Binding-site contacts:
Ligand atom C5 contacts residue GLU408 of chain 3.A at 3.7 Å.
Ligand atom O2P contacts residue ARG382 of chain 3.A at 3.4 Å (salt-bridge).
Ligand atom O6 contacts residue GLY409 of chain 3.A at 2.8 Å (h-bond).
Ligand atom O5' contacts residue SER317 of chain 3.A at 3.9 Å.
Ligand atom C2 contacts residue CSO319 of chain 3.A at 3.5 Å.
Ligand atom O3' contacts residue MET379 of chain 3.A at 3.6 Å.
Ligand atom O6 contacts residue GLU408 of chain 3.A at 3.2 Å (salt-bridge).
Ligand atom O6 contacts residue GLY407 of chain 3.A at 3.2 Å.
Ligand atom O3P contacts residue SER317 of chain 3.A at 2.8 Å (h-bond).
Ligand atom O3P contacts residue GLY316 of chain 3.A at 3.6 Å.
Ligand atom N7 contacts residue MET59 of chain 3.A at 3.8 Å.
Ligand atom C5 contacts residue ILE318 of chain 3.A at 3.7 Å (hydrophobic).
Ligand atom C2' contacts residue ASP358 of chain 3.A at 3.8 Å.
Ligand atom N1 contacts residue ILE318 of chain 3.A at 3.7 Å.
Ligand atom O1P contacts residue SER317 of chain 3.A at 2.8 Å (h-bond).
Ligand atom C8 contacts residue MET59 of chain 3.A at 3.7 Å (hydrophobic).
Ligand atom O5' contacts residue GLY359 of chain 3.A at 3.5 Å.
Ligand atom O4' contacts residue ILE318 of chain 3.A at 3.6 Å.
Ligand atom N7 contacts residue GLY407 of chain 3.A at 3.5 Å.
Ligand atom C6 contacts residue GLU408 of chain 3.A at 3.8 Å.
Ligand atom O1P contacts residue TYR405 of chain 3.A at 2.6 Å (h-bond).
Ligand atom C6 contacts residue GLY407 of chain 3.A at 3.8 Å.
Ligand atom O2P contacts residue LEU380 of chain 3.A at 3.8 Å.
Ligand atom N7 contacts residue GLU408 of chain 3.A at 2.9 Å (salt-bridge).
Ligand atom O3P contacts residue GLY360 of chain 3.A at 3.3 Å (h-bond).
Ligand atom O3' contacts residue ASP358 of chain 3.A at 2.6 Å (salt-bridge).
Ligand atom O1P contacts residue ARG382 of chain 3.A at 3.0 Å (salt-bridge).
Ligand atom O5' contacts residue GLY316 of chain 3.A at 3.6 Å.
Ligand atom P contacts residue SER317 of chain 3.A at 3.6 Å.
Ligand atom C4' contacts residue ASP358 of chain 3.A at 3.6 Å.
Ligand atom C3' contacts residue ASP358 of chain 3.A at 3.5 Å.
Ligand atom P contacts residue ARG382 of chain 3.A at 3.9 Å.
Ligand atom C6 contacts residue GLY409 of chain 3.A at 3.7 Å.
Ligand atom C5' contacts residue TYR405 of chain 3.A at 3.9 Å (hydrophobic).
Ligand atom P contacts residue TYR405 of chain 3.A at 3.9 Å.
Ligand atom P contacts residue GLY381 of chain 3.A at 3.9 Å.
Ligand atom O1P contacts residue ILE318 of chain 3.A at 3.8 Å.
Ligand atom O2P contacts residue GLY381 of chain 3.A at 2.8 Å (h-bond).
Ligand atom O3' contacts residue ALA57 of chain 3.A at 3.4 Å.
Ligand atom O2' contacts residue ASP358 of chain 3.A at 2.6 Å (salt-bridge).

Sequence of chain 3.A:
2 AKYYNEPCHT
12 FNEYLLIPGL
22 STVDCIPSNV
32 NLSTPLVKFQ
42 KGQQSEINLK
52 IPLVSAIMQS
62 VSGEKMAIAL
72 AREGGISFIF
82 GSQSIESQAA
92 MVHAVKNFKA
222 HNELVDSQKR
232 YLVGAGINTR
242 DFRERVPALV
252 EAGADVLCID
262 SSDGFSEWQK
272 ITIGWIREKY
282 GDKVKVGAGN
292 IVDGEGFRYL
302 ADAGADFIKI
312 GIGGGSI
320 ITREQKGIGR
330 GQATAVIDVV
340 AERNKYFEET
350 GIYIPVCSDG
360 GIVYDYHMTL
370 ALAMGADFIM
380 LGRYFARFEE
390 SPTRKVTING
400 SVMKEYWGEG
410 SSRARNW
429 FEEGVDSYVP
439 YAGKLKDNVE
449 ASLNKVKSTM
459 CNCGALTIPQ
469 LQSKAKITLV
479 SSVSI

This protein binds this small molecule.
Small molecule (SMILES): O=c1[nH]cnc2c1ncn2[C@@H]1O[C@H](COP(=O)(O)O)[C@@H](O)[C@H]1O